Sequence of chain 1.C:
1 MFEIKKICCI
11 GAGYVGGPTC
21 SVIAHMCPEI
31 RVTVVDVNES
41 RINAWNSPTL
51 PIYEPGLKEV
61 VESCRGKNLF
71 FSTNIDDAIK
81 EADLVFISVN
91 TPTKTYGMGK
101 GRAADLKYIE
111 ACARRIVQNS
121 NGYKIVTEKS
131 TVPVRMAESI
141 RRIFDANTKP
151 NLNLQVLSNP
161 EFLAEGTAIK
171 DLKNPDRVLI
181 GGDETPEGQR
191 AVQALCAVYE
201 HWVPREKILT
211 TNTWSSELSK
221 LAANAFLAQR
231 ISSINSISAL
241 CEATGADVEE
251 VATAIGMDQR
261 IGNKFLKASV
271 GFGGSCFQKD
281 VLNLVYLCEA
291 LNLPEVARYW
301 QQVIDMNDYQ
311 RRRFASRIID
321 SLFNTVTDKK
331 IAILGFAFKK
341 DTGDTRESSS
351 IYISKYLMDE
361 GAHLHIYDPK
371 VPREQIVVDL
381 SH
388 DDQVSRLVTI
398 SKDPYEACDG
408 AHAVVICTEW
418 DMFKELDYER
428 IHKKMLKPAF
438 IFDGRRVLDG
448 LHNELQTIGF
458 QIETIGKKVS

Binding-site contacts:
Ligand atom O3C contacts residue PHE338 of chain 1.C at 3.3 Å (h-bond).
Ligand atom O4 contacts residue LEU266 of chain 1.C at 3.7 Å.
Ligand atom O4 contacts residue LYS267 of chain 1.C at 3.0 Å.
Ligand atom O2C contacts residue ARG442 of chain 1.C at 2.9 Å (salt-bridge).
Ligand atom O2' contacts residue PHE265 of chain 1.C at 3.7 Å.
Ligand atom O4C contacts residue PHE272 of chain 1.C at 3.5 Å.
Ligand atom O1A contacts residue LYS339 of chain 1.C at 3.5 Å (salt-bridge).
Ligand atom O2 contacts residue ILE231 of chain 1.C at 3.6 Å.
Ligand atom C6' contacts residue CYS276 of chain 1.C at 3.4 Å (hydrophobic).
Ligand atom N1 contacts residue ILE231 of chain 1.C at 3.3 Å.
Ligand atom O4 contacts residue PHE265 of chain 1.C at 3.6 Å.
Ligand atom C5C contacts residue PHE338 of chain 1.C at 3.5 Å (hydrophobic).
Ligand atom C4 contacts residue LYS267 of chain 1.C at 3.6 Å.
Ligand atom C3C contacts residue PHE338 of chain 1.C at 3.4 Å (hydrophobic).
Ligand atom C3' contacts residue ARG260 of chain 1.D at 3.6 Å.
Ligand atom O3A contacts residue LYS339 of chain 1.C at 3.5 Å (salt-bridge).
Ligand atom C5C contacts residue PHE277 of chain 1.C at 3.7 Å (hydrophobic).
Ligand atom O4C contacts residue ILE231 of chain 1.C at 3.5 Å.
Ligand atom O2A contacts residue PHE265 of chain 1.C at 3.1 Å.
Ligand atom O2' contacts residue ARG260 of chain 1.D at 2.9 Å (salt-bridge).
Ligand atom C6 contacts residue ILE231 of chain 1.C at 3.5 Å (hydrophobic).
Ligand atom O2A contacts residue PHE277 of chain 1.C at 3.5 Å.
Ligand atom O4C contacts residue PHE277 of chain 1.C at 3.6 Å.
Ligand atom O6' contacts residue ASN224 of chain 1.C at 3.2 Å (h-bond).
Ligand atom O2 contacts residue SER269 of chain 1.C at 2.7 Å (h-bond).
Ligand atom O6' contacts residue LYS220 of chain 1.C at 3.0 Å (salt-bridge).
Ligand atom C4C contacts residue GLY273 of chain 1.C at 3.3 Å.
Ligand atom O3C contacts residue GLY273 of chain 1.C at 2.4 Å (h-bond).
Ligand atom O5' contacts residue CYS276 of chain 1.C at 3.6 Å.
Ligand atom O3' contacts residue ARG260 of chain 1.D at 2.2 Å (salt-bridge).
Ligand atom O3A contacts residue PHE338 of chain 1.C at 3.5 Å.
Ligand atom C5C contacts residue GLY273 of chain 1.C at 3.7 Å.
Ligand atom O2B contacts residue PHE338 of chain 1.C at 3.6 Å.
Ligand atom O2C contacts residue PHE338 of chain 1.C at 3.4 Å (h-bond).
Ligand atom C2 contacts residue ILE231 of chain 1.C at 3.5 Å (hydrophobic).
Ligand atom N3 contacts residue LYS267 of chain 1.C at 2.9 Å (salt-bridge).
Ligand atom O4' contacts residue PHE162 of chain 1.C at 3.3 Å (h-bond).
Ligand atom O2B contacts residue LYS339 of chain 1.C at 3.5 Å (salt-bridge).
Ligand atom O3C contacts residue PHE272 of chain 1.C at 3.2 Å.
Ligand atom C3C contacts residue GLY273 of chain 1.C at 3.5 Å.

This protein binds this small molecule.
Small molecule (SMILES): O=c1ccn([C@@H]2O[C@H](CO[P](=O)(O)O[P](=O)(O)O[C@H]3O[C@H](CO)[C@@H](O)[C@H](O)[C@H]3O)[C@@H](O)[C@H]2O)c(=O)[nH]1

Sequence of chain 1.D:
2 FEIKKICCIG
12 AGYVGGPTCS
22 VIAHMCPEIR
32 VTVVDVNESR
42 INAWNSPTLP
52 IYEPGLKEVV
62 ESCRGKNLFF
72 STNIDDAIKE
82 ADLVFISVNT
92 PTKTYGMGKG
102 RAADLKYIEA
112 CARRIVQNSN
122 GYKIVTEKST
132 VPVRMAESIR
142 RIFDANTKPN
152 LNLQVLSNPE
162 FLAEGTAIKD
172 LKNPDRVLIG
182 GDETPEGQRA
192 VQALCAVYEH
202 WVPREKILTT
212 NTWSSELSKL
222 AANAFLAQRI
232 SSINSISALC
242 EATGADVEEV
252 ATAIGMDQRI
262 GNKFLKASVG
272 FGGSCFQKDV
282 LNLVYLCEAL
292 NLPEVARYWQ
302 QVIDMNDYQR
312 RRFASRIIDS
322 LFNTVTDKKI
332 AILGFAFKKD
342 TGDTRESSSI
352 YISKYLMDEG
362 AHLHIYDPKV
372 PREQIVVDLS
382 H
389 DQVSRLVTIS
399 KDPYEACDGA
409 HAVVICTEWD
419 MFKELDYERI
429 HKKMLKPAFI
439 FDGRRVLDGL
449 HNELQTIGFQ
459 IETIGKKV